Sequence of chain 1.B:
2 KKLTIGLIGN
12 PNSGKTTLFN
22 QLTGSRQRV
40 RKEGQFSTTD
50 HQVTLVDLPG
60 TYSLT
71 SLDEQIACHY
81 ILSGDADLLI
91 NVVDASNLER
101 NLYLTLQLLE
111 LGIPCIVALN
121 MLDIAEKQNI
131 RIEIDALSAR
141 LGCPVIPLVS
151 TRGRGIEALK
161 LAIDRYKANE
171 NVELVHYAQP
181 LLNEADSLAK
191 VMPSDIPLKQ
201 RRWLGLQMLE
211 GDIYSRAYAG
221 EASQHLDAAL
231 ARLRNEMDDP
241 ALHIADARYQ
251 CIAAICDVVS

This small molecule binds to this protein.
Small molecule (SMILES): CNc1ccccc1C(=O)O[C@H]1C(=O)[C@H](n2cnc3c(=O)[nH]c(N)nc32)O[C@@H]1CO[P](=O)(O)O[P](=O)(O)NP(=O)(O)O

Binding-site contacts:
Ligand atom C2 contacts residue ASP123 of chain 1.B at 3.2 Å.
Ligand atom O5' contacts residue THR18 of chain 1.B at 3.8 Å.
Ligand atom O1A contacts residue THR18 of chain 1.B at 2.8 Å (h-bond).
Ligand atom C5 contacts residue MET121 of chain 1.B at 3.6 Å (hydrophobic).
Ligand atom N1 contacts residue ILE124 of chain 1.B at 3.4 Å.
Ligand atom O2B contacts residue THR17 of chain 1.B at 2.9 Å (h-bond).
Ligand atom O2G contacts residue ASN13 of chain 1.B at 3.2 Å (h-bond).
Ligand atom O1B contacts residue ASN13 of chain 1.B at 3.5 Å (h-bond).
Ligand atom O1A contacts residue LYS16 of chain 1.B at 3.6 Å (salt-bridge).
Ligand atom N3B contacts residue MG1 of chain 1.G at 3.4 Å.
Ligand atom O1B contacts residue SER14 of chain 1.B at 3.2 Å (h-bond).
Ligand atom C5B contacts residue ASN13 of chain 1.B at 3.4 Å.
Ligand atom PG contacts residue ASN13 of chain 1.B at 3.8 Å.
Ligand atom O1G contacts residue MG1 of chain 1.G at 2.0 Å.
Ligand atom O1A contacts residue THR17 of chain 1.B at 3.3 Å (h-bond).
Ligand atom C6 contacts residue MET121 of chain 1.B at 3.6 Å (hydrophobic).
Ligand atom PB contacts residue LYS16 of chain 1.B at 3.5 Å.
Ligand atom N7 contacts residue ASN120 of chain 1.B at 3.7 Å.
Ligand atom O3A contacts residue LYS16 of chain 1.B at 3.6 Å.
Ligand atom O1A contacts residue GLY15 of chain 1.B at 3.2 Å.
Ligand atom O1B contacts residue LYS16 of chain 1.B at 3.2 Å (salt-bridge).
Ligand atom O2G contacts residue GLY59 of chain 1.B at 3.5 Å.
Ligand atom C8 contacts residue THR18 of chain 1.B at 3.5 Å.
Ligand atom O2G contacts residue ASN11 of chain 1.B at 3.7 Å.
Ligand atom C2 contacts residue ILE124 of chain 1.B at 3.5 Å (hydrophobic).
Ligand atom PG contacts residue MG1 of chain 1.G at 3.1 Å.
Ligand atom C6 contacts residue ASP123 of chain 1.B at 3.8 Å.
Ligand atom O1B contacts residue GLY15 of chain 1.B at 3.2 Å (h-bond).
Ligand atom N1 contacts residue ASP123 of chain 1.B at 2.8 Å (salt-bridge).
Ligand atom O2B contacts residue LYS16 of chain 1.B at 3.5 Å (salt-bridge).
Ligand atom N2 contacts residue ILE124 of chain 1.B at 3.2 Å.
Ligand atom O3A contacts residue GLY15 of chain 1.B at 3.2 Å (h-bond).
Ligand atom O2G contacts residue PRO12 of chain 1.B at 3.2 Å.
Ligand atom PB contacts residue MG1 of chain 1.G at 3.3 Å.
Ligand atom N3B contacts residue ASN13 of chain 1.B at 3.4 Å (h-bond).
Ligand atom PA contacts residue GLY15 of chain 1.B at 3.8 Å.
Ligand atom N2 contacts residue ASP123 of chain 1.B at 2.9 Å (salt-bridge).
Ligand atom O2G contacts residue LYS16 of chain 1.B at 3.4 Å.
Ligand atom O2B contacts residue MG1 of chain 1.G at 2.2 Å.
Ligand atom O6 contacts residue ASP123 of chain 1.B at 3.5 Å (salt-bridge).